The protein below binds the small molecule below.
Small molecule (SMILES): O=C(NCCCN1CCOCC1)c1cc(O[C@H]2O[C@H](CO)[C@H](O)[C@H](O)[C@H]2O)cc([N+](=O)[O-])c1

Sequence of chain 1.J:
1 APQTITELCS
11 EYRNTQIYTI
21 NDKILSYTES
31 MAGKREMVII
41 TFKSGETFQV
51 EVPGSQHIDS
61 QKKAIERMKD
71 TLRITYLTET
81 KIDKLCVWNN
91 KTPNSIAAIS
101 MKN

Sequence of chain 1.F:
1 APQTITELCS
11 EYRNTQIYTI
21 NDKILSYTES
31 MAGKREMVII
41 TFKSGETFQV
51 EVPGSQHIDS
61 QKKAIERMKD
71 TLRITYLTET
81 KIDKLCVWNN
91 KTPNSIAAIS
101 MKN

Binding-site contacts:
Ligand atom C3 contacts residue TRP88 of chain 1.J at 3.5 Å (hydrophobic).
Ligand atom O5 contacts residue GLN56 of chain 1.J at 4.0 Å.
Ligand atom C3 contacts residue ASN90 of chain 1.J at 3.4 Å.
Ligand atom O4 contacts residue LYS91 of chain 1.J at 2.9 Å (salt-bridge).
Ligand atom C6 contacts residue TRP88 of chain 1.J at 3.9 Å (hydrophobic).
Ligand atom O3' contacts residue GLY33 of chain 1.F at 3.1 Å.
Ligand atom O3' contacts residue TYR12 of chain 1.J at 3.5 Å.
Ligand atom C7B contacts residue GLY33 of chain 1.F at 3.3 Å.
Ligand atom O3 contacts residue GLU51 of chain 1.J at 4.1 Å.
Ligand atom O1 contacts residue TRP88 of chain 1.J at 3.6 Å.
Ligand atom C8' contacts residue GLY33 of chain 1.F at 3.4 Å.
Ligand atom C9' contacts residue ILE58 of chain 1.J at 4.1 Å (hydrophobic).
Ligand atom C3 contacts residue LYS91 of chain 1.J at 3.4 Å.
Ligand atom O4 contacts residue GLN56 of chain 1.J at 3.8 Å.
Ligand atom O6 contacts residue GLN61 of chain 1.J at 2.9 Å (h-bond).
Ligand atom C5B contacts residue LYS34 of chain 1.F at 3.8 Å.
Ligand atom C6B contacts residue LYS34 of chain 1.F at 4.0 Å.
Ligand atom C4 contacts residue TRP88 of chain 1.J at 3.4 Å (hydrophobic).
Ligand atom O2 contacts residue LYS91 of chain 1.J at 3.9 Å.
Ligand atom O3 contacts residue LYS91 of chain 1.J at 2.6 Å (salt-bridge).
Ligand atom O6 contacts residue TRP88 of chain 1.J at 3.6 Å.
Ligand atom O2 contacts residue ASN90 of chain 1.J at 2.6 Å (h-bond).
Ligand atom O6 contacts residue HIS57 of chain 1.J at 3.6 Å.
Ligand atom O3 contacts residue TRP88 of chain 1.J at 3.6 Å.
Ligand atom C9' contacts residue GLY33 of chain 1.F at 3.8 Å.
Ligand atom C6 contacts residue GLN56 of chain 1.J at 3.8 Å.
Ligand atom C5 contacts residue TRP88 of chain 1.J at 3.6 Å (hydrophobic).
Ligand atom O4 contacts residue GLU51 of chain 1.J at 2.7 Å (salt-bridge).
Ligand atom C5B contacts residue GLY33 of chain 1.F at 3.6 Å.
Ligand atom N4' contacts residue LYS34 of chain 1.F at 3.5 Å.
Ligand atom O3 contacts residue ASN90 of chain 1.J at 2.5 Å (h-bond).
Ligand atom C4 contacts residue GLU51 of chain 1.J at 3.6 Å.
Ligand atom C6 contacts residue HIS57 of chain 1.J at 3.7 Å.
Ligand atom C8' contacts residue LYS34 of chain 1.F at 3.7 Å.
Ligand atom C2 contacts residue ASN90 of chain 1.J at 3.7 Å.
Ligand atom N4' contacts residue GLY33 of chain 1.F at 3.7 Å.
Ligand atom C4 contacts residue LYS91 of chain 1.J at 3.7 Å.
Ligand atom C2 contacts residue LYS91 of chain 1.J at 3.6 Å.
Ligand atom C5B contacts residue TYR12 of chain 1.J at 3.5 Å (hydrophobic).
Ligand atom C7B contacts residue LYS34 of chain 1.F at 4.0 Å.